The protein below binds the small molecule below.
Small molecule (SMILES): OC[C@H]1O[C@H](Oc2c[nH]c3ccc(Br)c(Cl)c23)[C@@H](O)[C@@H](O)[C@@H]1O

Binding-site contacts:
Ligand atom C6 contacts residue TYR14 of chain 1.A at 3.7 Å (hydrophobic).
Ligand atom O3 contacts residue ARG230 of chain 1.A at 3.0 Å (salt-bridge).
Ligand atom O5 contacts residue LEU101 of chain 1.A at 3.2 Å (h-bond).
Ligand atom C4 contacts residue ASN16 of chain 1.A at 3.9 Å.
Ligand atom O4 contacts residue ASN16 of chain 1.A at 2.8 Å (h-bond).
Ligand atom O6 contacts residue ASP210 of chain 1.A at 2.9 Å (salt-bridge).
Ligand atom C6 contacts residue LEU101 of chain 1.A at 4.1 Å (hydrophobic).
Ligand atom N1 contacts residue TYR102 of chain 1.A at 3.9 Å.
Ligand atom O2 contacts residue LEU101 of chain 1.A at 3.7 Å.
Ligand atom O4 contacts residue ASP210 of chain 1.A at 2.6 Å (salt-bridge).
Ligand atom C7 contacts residue LEU101 of chain 1.A at 4.2 Å (hydrophobic).
Ligand atom C6 contacts residue ASP210 of chain 1.A at 3.7 Å.
Ligand atom O6 contacts residue LEU101 of chain 1.A at 3.3 Å (h-bond).
Ligand atom O4 contacts residue ARG230 of chain 1.A at 3.4 Å (salt-bridge).
Ligand atom C4 contacts residue ASP210 of chain 1.A at 3.4 Å.
Ligand atom C5 contacts residue LEU101 of chain 1.A at 4.2 Å (hydrophobic).
Ligand atom N1 contacts residue TYR14 of chain 1.A at 3.5 Å (h-bond).
Ligand atom O6 contacts residue TYR102 of chain 1.A at 3.1 Å (h-bond).
Ligand atom C13 contacts residue LEU101 of chain 1.A at 3.9 Å (hydrophobic).
Ligand atom O3 contacts residue GLY229 of chain 1.A at 3.6 Å.
Ligand atom C12 contacts residue LEU101 of chain 1.A at 3.4 Å (hydrophobic).
Ligand atom C10 contacts residue LEU101 of chain 1.A at 3.8 Å (hydrophobic).
Ligand atom C3 contacts residue ASN16 of chain 1.A at 4.0 Å.
Ligand atom C6 contacts residue TYR102 of chain 1.A at 3.9 Å (hydrophobic).
Ligand atom C9 contacts residue LEU101 of chain 1.A at 3.3 Å (hydrophobic).
Ligand atom C14 contacts residue LEU101 of chain 1.A at 3.6 Å (hydrophobic).
Ligand atom O2 contacts residue GLY100 of chain 1.A at 3.7 Å.
Ligand atom C8 contacts residue LEU101 of chain 1.A at 3.6 Å (hydrophobic).
Ligand atom C6 contacts residue ALA209 of chain 1.A at 3.6 Å (hydrophobic).
Ligand atom C5 contacts residue TYR14 of chain 1.A at 3.9 Å (hydrophobic).
Ligand atom N1 contacts residue LEU101 of chain 1.A at 3.9 Å.
Ligand atom C3 contacts residue ARG230 of chain 1.A at 3.9 Å.
Ligand atom C5 contacts residue ASP210 of chain 1.A at 4.1 Å.
Ligand atom C4 contacts residue ARG230 of chain 1.A at 3.8 Å.
Ligand atom O4 contacts residue TYR14 of chain 1.A at 3.7 Å.
Ligand atom O6 contacts residue ALA209 of chain 1.A at 3.1 Å.
Ligand atom O4 contacts residue GLY229 of chain 1.A at 4.1 Å.
Ligand atom C1 contacts residue LEU101 of chain 1.A at 3.8 Å (hydrophobic).
Ligand atom C11 contacts residue TYR14 of chain 1.A at 3.4 Å (hydrophobic).
Ligand atom O6 contacts residue GLY100 of chain 1.A at 3.4 Å.

Sequence of chain 1.A:
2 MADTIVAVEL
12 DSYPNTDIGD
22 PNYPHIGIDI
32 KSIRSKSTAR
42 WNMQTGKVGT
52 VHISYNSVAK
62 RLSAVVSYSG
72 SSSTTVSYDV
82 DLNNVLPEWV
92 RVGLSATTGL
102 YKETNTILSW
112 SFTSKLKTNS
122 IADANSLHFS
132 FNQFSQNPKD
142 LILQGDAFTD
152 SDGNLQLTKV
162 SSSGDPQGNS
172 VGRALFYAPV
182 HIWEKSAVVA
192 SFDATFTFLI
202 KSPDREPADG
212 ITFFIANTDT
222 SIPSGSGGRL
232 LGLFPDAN